Sequence of chain 1.B:
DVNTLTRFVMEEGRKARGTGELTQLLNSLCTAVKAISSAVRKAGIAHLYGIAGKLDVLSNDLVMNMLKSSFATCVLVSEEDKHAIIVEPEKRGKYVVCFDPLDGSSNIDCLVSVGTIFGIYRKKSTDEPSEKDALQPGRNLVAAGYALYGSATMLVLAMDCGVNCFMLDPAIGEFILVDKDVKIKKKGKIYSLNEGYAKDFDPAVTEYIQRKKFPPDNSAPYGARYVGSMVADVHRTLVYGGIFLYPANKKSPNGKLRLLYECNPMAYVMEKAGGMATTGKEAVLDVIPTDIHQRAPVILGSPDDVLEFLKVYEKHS

The protein below binds the small molecule below.
Small molecule (SMILES): Cn1cc(S(=O)(=O)NC(=O)Nc2ncc(Br)s2)c2cccc(OCC(N)=O)c21

Sequence of chain 1.D:
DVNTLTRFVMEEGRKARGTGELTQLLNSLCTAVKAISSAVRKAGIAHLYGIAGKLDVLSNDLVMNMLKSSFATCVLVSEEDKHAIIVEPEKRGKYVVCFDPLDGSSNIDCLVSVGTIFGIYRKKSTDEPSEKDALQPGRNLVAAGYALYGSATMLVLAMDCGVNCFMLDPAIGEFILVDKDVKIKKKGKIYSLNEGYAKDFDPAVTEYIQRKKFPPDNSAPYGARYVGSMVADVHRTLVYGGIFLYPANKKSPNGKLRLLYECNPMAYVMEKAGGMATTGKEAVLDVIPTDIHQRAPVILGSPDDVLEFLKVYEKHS

Binding-site contacts:
Ligand atom C23 contacts residue GLU21 of chain 1.B at 3.8 Å.
Ligand atom C14 contacts residue ARG23 of chain 1.B at 3.3 Å.
Ligand atom O19 contacts residue GLY22 of chain 1.B at 3.6 Å.
Ligand atom O21 contacts residue CYS180 of chain 1.B at 2.6 Å (h-bond).
Ligand atom C5 contacts residue THR32 of chain 1.B at 3.7 Å.
Ligand atom O16 contacts residue GLY29 of chain 1.B at 3.5 Å.
Ligand atom C13 contacts residue 95D1 of chain 1.L at 3.5 Å.
Ligand atom C14 contacts residue 95D1 of chain 1.L at 3.2 Å.
Ligand atom S8 contacts residue THR32 of chain 1.B at 3.3 Å (h-bond).
Ligand atom N11 contacts residue GLY29 of chain 1.B at 3.2 Å (h-bond).
Ligand atom N6 contacts residue GLY29 of chain 1.B at 3.1 Å (h-bond).
Ligand atom O19 contacts residue GLY29 of chain 1.B at 3.4 Å.
Ligand atom N6 contacts residue GLY27 of chain 1.B at 3.1 Å.
Ligand atom C28 contacts residue ALA25 of chain 1.B at 3.7 Å (hydrophobic).
Ligand atom BR22 contacts residue MET19 of chain 1.B at 3.3 Å.
Ligand atom S1 contacts residue LEU31 of chain 1.B at 3.7 Å.
Ligand atom N12 contacts residue 95D1 of chain 1.L at 3.4 Å.
Ligand atom C10 contacts residue GLY22 of chain 1.B at 3.5 Å.
Ligand atom N6 contacts residue THR28 of chain 1.B at 3.4 Å (h-bond).
Ligand atom C25 contacts residue MET178 of chain 1.B at 3.7 Å (hydrophobic).
Ligand atom C7 contacts residue GLY22 of chain 1.B at 3.8 Å.
Ligand atom C10 contacts residue GLY29 of chain 1.B at 3.1 Å.
Ligand atom N11 contacts residue GLY27 of chain 1.B at 3.1 Å (h-bond).
Ligand atom C27 contacts residue ALA25 of chain 1.B at 3.2 Å (hydrophobic).
Ligand atom C13 contacts residue ARG23 of chain 1.B at 3.6 Å.
Ligand atom O19 contacts residue THR32 of chain 1.B at 2.4 Å (h-bond).
Ligand atom O16 contacts residue LEU31 of chain 1.B at 2.7 Å (h-bond).
Ligand atom O15 contacts residue GLY27 of chain 1.B at 3.6 Å.
Ligand atom O21 contacts residue ASP179 of chain 1.B at 3.1 Å (salt-bridge).
Ligand atom O16 contacts residue THR32 of chain 1.B at 3.0 Å (h-bond).
Ligand atom C24 contacts residue ALA25 of chain 1.B at 3.8 Å (hydrophobic).
Ligand atom N11 contacts residue GLY22 of chain 1.B at 3.5 Å (h-bond).
Ligand atom C10 contacts residue THR32 of chain 1.B at 3.6 Å.
Ligand atom N26 contacts residue ASP179 of chain 1.B at 3.7 Å.
Ligand atom O20 contacts residue GLU21 of chain 1.B at 3.7 Å.
Ligand atom N26 contacts residue MET178 of chain 1.B at 3.3 Å.
Ligand atom S8 contacts residue 95D1 of chain 1.L at 3.8 Å.
Ligand atom O16 contacts residue GLU30 of chain 1.B at 3.4 Å (salt-bridge).
Ligand atom O21 contacts residue MET178 of chain 1.B at 3.3 Å.
Ligand atom C17 contacts residue MET178 of chain 1.B at 3.5 Å (hydrophobic).